Sequence of chain 1.A:
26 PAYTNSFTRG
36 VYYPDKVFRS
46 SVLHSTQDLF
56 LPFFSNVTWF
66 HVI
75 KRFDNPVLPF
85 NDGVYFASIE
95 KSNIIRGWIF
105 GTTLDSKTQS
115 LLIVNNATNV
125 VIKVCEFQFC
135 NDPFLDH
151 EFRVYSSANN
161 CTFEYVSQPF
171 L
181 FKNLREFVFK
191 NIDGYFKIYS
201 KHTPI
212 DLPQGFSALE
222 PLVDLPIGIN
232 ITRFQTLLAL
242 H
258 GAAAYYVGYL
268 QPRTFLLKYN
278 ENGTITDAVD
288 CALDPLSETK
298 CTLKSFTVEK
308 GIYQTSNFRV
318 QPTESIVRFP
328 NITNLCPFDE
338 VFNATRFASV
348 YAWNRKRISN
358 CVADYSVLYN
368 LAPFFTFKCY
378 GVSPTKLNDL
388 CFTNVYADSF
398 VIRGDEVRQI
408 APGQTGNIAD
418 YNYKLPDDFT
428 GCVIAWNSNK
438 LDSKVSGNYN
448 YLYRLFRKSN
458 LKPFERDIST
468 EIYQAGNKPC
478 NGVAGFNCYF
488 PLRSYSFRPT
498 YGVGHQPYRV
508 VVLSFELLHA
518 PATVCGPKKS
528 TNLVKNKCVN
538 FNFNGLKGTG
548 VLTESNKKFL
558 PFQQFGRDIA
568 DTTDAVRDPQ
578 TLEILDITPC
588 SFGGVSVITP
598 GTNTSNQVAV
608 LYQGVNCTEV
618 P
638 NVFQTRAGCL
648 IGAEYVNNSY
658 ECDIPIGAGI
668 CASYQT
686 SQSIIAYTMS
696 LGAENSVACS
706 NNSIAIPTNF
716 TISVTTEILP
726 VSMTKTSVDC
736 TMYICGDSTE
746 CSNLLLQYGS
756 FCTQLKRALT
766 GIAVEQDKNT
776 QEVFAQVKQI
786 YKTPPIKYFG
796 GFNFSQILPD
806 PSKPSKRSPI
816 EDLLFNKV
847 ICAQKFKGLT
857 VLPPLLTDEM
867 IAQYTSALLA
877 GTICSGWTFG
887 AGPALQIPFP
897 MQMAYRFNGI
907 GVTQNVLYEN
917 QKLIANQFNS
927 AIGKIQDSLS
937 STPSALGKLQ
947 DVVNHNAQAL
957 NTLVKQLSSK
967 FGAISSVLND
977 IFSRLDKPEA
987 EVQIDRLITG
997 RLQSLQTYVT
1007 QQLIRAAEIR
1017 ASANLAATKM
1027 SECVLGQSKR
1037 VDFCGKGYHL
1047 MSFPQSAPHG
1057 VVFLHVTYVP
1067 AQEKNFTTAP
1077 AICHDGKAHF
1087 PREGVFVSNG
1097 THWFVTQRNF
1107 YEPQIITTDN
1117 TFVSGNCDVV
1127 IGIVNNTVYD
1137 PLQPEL

Binding-site contacts:
Ligand atom C4 contacts residue ASN61 of chain 1.A at 4.3 Å.
Ligand atom O6 contacts residue ASN61 of chain 1.A at 4.3 Å.
Ligand atom N2 contacts residue ASN61 of chain 1.A at 2.9 Å (h-bond).
Ligand atom C7 contacts residue TYR28 of chain 1.A at 4.0 Å (hydrophobic).
Ligand atom O7 contacts residue ASN61 of chain 1.A at 4.0 Å.
Ligand atom O7 contacts residue TYR28 of chain 1.A at 4.0 Å.
Ligand atom C7 contacts residue ASN61 of chain 1.A at 3.6 Å.
Ligand atom C5 contacts residue ASN61 of chain 1.A at 3.8 Å.
Ligand atom C8 contacts residue TYR28 of chain 1.A at 3.7 Å (hydrophobic).
Ligand atom C1 contacts residue ASN61 of chain 1.A at 1.5 Å.
Ligand atom O5 contacts residue ASN61 of chain 1.A at 2.4 Å (h-bond).
Ligand atom C2 contacts residue ASN61 of chain 1.A at 2.5 Å.
Ligand atom C3 contacts residue ASN61 of chain 1.A at 3.8 Å.

The small molecule below binds the protein below.
Small molecule (SMILES): CC(=O)N[C@@H]1[C@@H](O)[C@H](O)[C@@H](CO)O[C@H]1O